Sequence of chain 2.A:
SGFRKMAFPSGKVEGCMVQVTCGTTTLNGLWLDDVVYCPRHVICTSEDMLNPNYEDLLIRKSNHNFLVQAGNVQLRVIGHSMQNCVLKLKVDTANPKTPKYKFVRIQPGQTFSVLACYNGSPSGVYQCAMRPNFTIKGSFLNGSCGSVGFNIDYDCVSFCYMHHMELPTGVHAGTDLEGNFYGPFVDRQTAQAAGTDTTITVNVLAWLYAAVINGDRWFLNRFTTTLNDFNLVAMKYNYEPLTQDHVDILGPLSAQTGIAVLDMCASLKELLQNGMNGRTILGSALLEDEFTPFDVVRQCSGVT

Binding-site contacts:
Ligand atom O3 contacts residue GLU166 of chain 2.A at 3.5 Å.
Ligand atom C15 contacts residue ASN142 of chain 2.A at 3.8 Å.
Ligand atom C5 contacts residue HIS41 of chain 2.A at 3.5 Å.
Ligand atom C16 contacts residue ASN142 of chain 2.A at 3.7 Å.
Ligand atom C3 contacts residue MET49 of chain 2.A at 3.6 Å (hydrophobic).
Ligand atom C14 contacts residue ASN142 of chain 2.A at 3.8 Å.
Ligand atom C19 contacts residue ASN142 of chain 2.A at 3.6 Å.
Ligand atom C2 contacts residue ARG188 of chain 2.A at 3.6 Å.
Ligand atom N1 contacts residue GLU166 of chain 2.A at 3.0 Å (salt-bridge).
Ligand atom C contacts residue GLN189 of chain 2.A at 3.7 Å.
Ligand atom C11 contacts residue SER144 of chain 2.A at 3.7 Å.
Ligand atom C12 contacts residue SER144 of chain 2.A at 3.7 Å.
Ligand atom N1 contacts residue PHE140 of chain 2.A at 3.0 Å (h-bond).
Ligand atom C19 contacts residue LEU141 of chain 2.A at 3.7 Å (hydrophobic).
Ligand atom O2 contacts residue ASN142 of chain 2.A at 3.6 Å.
Ligand atom O3 contacts residue HIS163 of chain 2.A at 2.6 Å (h-bond).
Ligand atom C12 contacts residue PHE140 of chain 2.A at 3.7 Å (hydrophobic).
Ligand atom O2 contacts residue CYS145 of chain 2.A at 3.4 Å (h-bond).
Ligand atom C4 contacts residue MET49 of chain 2.A at 3.3 Å (hydrophobic).
Ligand atom C13 contacts residue ASN142 of chain 2.A at 3.7 Å.
Ligand atom O3 contacts residue PHE140 of chain 2.A at 3.2 Å.
Ligand atom C3 contacts residue MET165 of chain 2.A at 3.4 Å (hydrophobic).
Ligand atom C7 contacts residue HIS41 of chain 2.A at 3.4 Å.
Ligand atom O3 contacts residue HIS172 of chain 2.A at 3.3 Å.
Ligand atom C18 contacts residue ASN142 of chain 2.A at 3.5 Å.
Ligand atom C8 contacts residue CYS145 of chain 2.A at 3.7 Å (hydrophobic).
Ligand atom C9 contacts residue CYS145 of chain 2.A at 3.5 Å (hydrophobic).
Ligand atom C3 contacts residue ASP187 of chain 2.A at 3.7 Å.
Ligand atom C17 contacts residue ASN142 of chain 2.A at 3.4 Å.
Ligand atom C5 contacts residue HIS164 of chain 2.A at 3.7 Å.
Ligand atom C3 contacts residue ARG188 of chain 2.A at 3.5 Å.
Ligand atom C10 contacts residue LEU141 of chain 2.A at 3.8 Å (hydrophobic).
Ligand atom C12 contacts residue HIS163 of chain 2.A at 3.5 Å.
Ligand atom C13 contacts residue PHE140 of chain 2.A at 3.7 Å (hydrophobic).
Ligand atom C12 contacts residue GLU166 of chain 2.A at 3.6 Å.
Ligand atom C5 contacts residue MET49 of chain 2.A at 3.6 Å (hydrophobic).
Ligand atom N contacts residue CYS145 of chain 2.A at 3.5 Å (h-bond).
Ligand atom C14 contacts residue PHE140 of chain 2.A at 3.7 Å (hydrophobic).
Ligand atom O2 contacts residue GLY143 of chain 2.A at 3.2 Å (h-bond).
Ligand atom C13 contacts residue LEU141 of chain 2.A at 3.5 Å (hydrophobic).

Sequence of chain 1.A:
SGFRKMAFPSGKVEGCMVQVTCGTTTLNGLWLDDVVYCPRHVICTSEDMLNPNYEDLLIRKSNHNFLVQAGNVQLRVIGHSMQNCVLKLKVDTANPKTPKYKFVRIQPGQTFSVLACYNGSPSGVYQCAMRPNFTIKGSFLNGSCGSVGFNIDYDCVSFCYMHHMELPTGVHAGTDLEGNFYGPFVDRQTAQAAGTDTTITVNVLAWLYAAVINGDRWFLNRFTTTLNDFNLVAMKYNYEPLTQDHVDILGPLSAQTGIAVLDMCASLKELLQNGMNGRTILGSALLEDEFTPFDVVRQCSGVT

This protein binds this small molecule.
Small molecule (SMILES): COc1ccccc1OCCNC(=O)c1cc(=O)[nH]c2cccc(C)c12